This protein binds this small molecule.
Small molecule (SMILES): Cn1cc(-c2ccc3c(=O)n(C)cc(-c4cccc(NS(C)(=O)=O)c4)c3c2)cn1

Binding-site contacts:
Ligand atom O28 contacts residue LEU50 of chain 1.A at 3.5 Å.
Ligand atom N8 contacts residue VAL45 of chain 1.A at 3.9 Å.
Ligand atom C4 contacts residue ASN98 of chain 1.A at 3.2 Å.
Ligand atom C22 contacts residue TRP39 of chain 1.A at 3.4 Å (hydrophobic).
Ligand atom C1 contacts residue LEU50 of chain 1.A at 4.1 Å (hydrophobic).
Ligand atom O28 contacts residue VAL45 of chain 1.A at 3.4 Å.
Ligand atom O28 contacts residue PRO44 of chain 1.A at 3.6 Å.
Ligand atom O29 contacts residue LYS49 of chain 1.A at 3.1 Å (salt-bridge).
Ligand atom C27 contacts residue GLN43 of chain 1.A at 3.4 Å.
Ligand atom C5 contacts residue LEU52 of chain 1.A at 4.0 Å (hydrophobic).
Ligand atom C9 contacts residue PRO40 of chain 1.A at 3.5 Å (hydrophobic).
Ligand atom O29 contacts residue ASP46 of chain 1.A at 3.7 Å.
Ligand atom C18 contacts residue PHE41 of chain 1.A at 3.7 Å (hydrophobic).
Ligand atom O29 contacts residue PRO44 of chain 1.A at 3.9 Å.
Ligand atom O17 contacts residue CYS94 of chain 1.A at 3.8 Å.
Ligand atom C5 contacts residue ASN98 of chain 1.A at 3.6 Å.
Ligand atom C18 contacts residue VAL45 of chain 1.A at 3.7 Å (hydrophobic).
Ligand atom C9 contacts residue VAL45 of chain 1.A at 4.1 Å (hydrophobic).
Ligand atom C7 contacts residue ILE104 of chain 1.A at 3.8 Å (hydrophobic).
Ligand atom C18 contacts residue PRO40 of chain 1.A at 4.0 Å (hydrophobic).
Ligand atom C24 contacts residue PRO40 of chain 1.A at 3.8 Å (hydrophobic).
Ligand atom O17 contacts residue ASN98 of chain 1.A at 3.1 Å (h-bond).
Ligand atom C27 contacts residue PRO44 of chain 1.A at 3.5 Å (hydrophobic).
Ligand atom C27 contacts residue PRO40 of chain 1.A at 3.2 Å (hydrophobic).
Ligand atom C20 contacts residue PRO40 of chain 1.A at 3.7 Å (hydrophobic).
Ligand atom C19 contacts residue PRO40 of chain 1.A at 3.8 Å (hydrophobic).
Ligand atom O17 contacts residue ILE104 of chain 1.A at 4.1 Å.
Ligand atom C21 contacts residue TRP39 of chain 1.A at 3.6 Å (hydrophobic).
Ligand atom O28 contacts residue ASP46 of chain 1.A at 2.8 Å (salt-bridge).
Ligand atom N25 contacts residue LYS49 of chain 1.A at 3.8 Å.
Ligand atom S26 contacts residue ASP46 of chain 1.A at 4.0 Å.
Ligand atom S26 contacts residue LYS49 of chain 1.A at 4.1 Å.
Ligand atom C7 contacts residue ASN98 of chain 1.A at 4.1 Å.
Ligand atom O29 contacts residue GLN43 of chain 1.A at 3.2 Å.
Ligand atom C24 contacts residue LEU50 of chain 1.A at 3.7 Å (hydrophobic).
Ligand atom C19 contacts residue LEU50 of chain 1.A at 4.0 Å (hydrophobic).
Ligand atom S26 contacts residue PRO44 of chain 1.A at 3.9 Å.
Ligand atom S26 contacts residue GLN43 of chain 1.A at 4.1 Å.
Ligand atom C6 contacts residue LEU52 of chain 1.A at 4.0 Å (hydrophobic).
Ligand atom C3 contacts residue ILE104 of chain 1.A at 3.8 Å (hydrophobic).

Sequence of chain 1.A:
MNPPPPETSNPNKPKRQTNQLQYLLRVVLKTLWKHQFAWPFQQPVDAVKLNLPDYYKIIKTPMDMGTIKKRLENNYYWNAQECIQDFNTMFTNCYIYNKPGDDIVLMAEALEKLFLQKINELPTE